This small molecule binds to this protein.
Small molecule (SMILES): CC(=O)C(=O)O

Binding-site contacts:
Ligand atom CA contacts residue HIS210 of chain 1.B at 4.3 Å.
Ligand atom O contacts residue HIS210 of chain 1.B at 4.5 Å.
Ligand atom OXT contacts residue PYR1 of chain 1.T at 3.2 Å (h-bond).
Ligand atom C contacts residue SER218 of chain 1.B at 3.8 Å.
Ligand atom O3 contacts residue HIS298 of chain 1.B at 3.4 Å (h-bond).
Ligand atom CB contacts residue PYR1 of chain 1.T at 3.2 Å.
Ligand atom O contacts residue THR292 of chain 1.B at 3.9 Å.
Ligand atom O3 contacts residue NI1 of chain 1.Q at 2.3 Å (h-bond).
Ligand atom C contacts residue GLU212 of chain 1.B at 4.1 Å.
Ligand atom O3 contacts residue EDO1 of chain 1.CA at 3.7 Å.
Ligand atom CA contacts residue PYR1 of chain 1.T at 3.4 Å.
Ligand atom CA contacts residue TRP230 of chain 1.B at 3.7 Å (hydrophobic).
Ligand atom CA contacts residue HIS298 of chain 1.B at 3.9 Å.
Ligand atom O3 contacts residue PYR1 of chain 1.T at 3.4 Å.
Ligand atom OXT contacts residue TRP230 of chain 1.B at 3.8 Å.
Ligand atom O3 contacts residue PHE207 of chain 1.B at 3.7 Å.
Ligand atom O contacts residue GLU212 of chain 1.B at 3.0 Å (salt-bridge).
Ligand atom OXT contacts residue NI1 of chain 1.Q at 4.1 Å.
Ligand atom CB contacts residue TRP230 of chain 1.B at 3.3 Å (hydrophobic).
Ligand atom OXT contacts residue SER218 of chain 1.B at 4.1 Å.
Ligand atom CB contacts residue ASN220 of chain 1.B at 3.9 Å.
Ligand atom OXT contacts residue ASN220 of chain 1.B at 3.2 Å (h-bond).
Ligand atom CB contacts residue PHE207 of chain 1.B at 3.6 Å (hydrophobic).
Ligand atom OXT contacts residue SER310 of chain 1.B at 3.9 Å.
Ligand atom CB contacts residue LYS228 of chain 1.B at 4.5 Å.
Ligand atom C contacts residue PYR1 of chain 1.T at 3.8 Å.
Ligand atom C contacts residue ASN220 of chain 1.B at 4.2 Å.
Ligand atom CB contacts residue NI1 of chain 1.Q at 4.4 Å.
Ligand atom CA contacts residue NI1 of chain 1.Q at 2.9 Å.
Ligand atom C contacts residue TRP230 of chain 1.B at 3.7 Å (hydrophobic).
Ligand atom C contacts residue NI1 of chain 1.Q at 2.9 Å.
Ligand atom O contacts residue NI1 of chain 1.Q at 2.2 Å (h-bond).
Ligand atom CA contacts residue PHE207 of chain 1.B at 4.1 Å (hydrophobic).
Ligand atom O contacts residue SER218 of chain 1.B at 2.8 Å (h-bond).
Ligand atom O contacts residue TRP230 of chain 1.B at 4.2 Å.
Ligand atom O3 contacts residue GLU212 of chain 1.B at 4.4 Å.
Ligand atom C contacts residue HIS298 of chain 1.B at 4.0 Å.
Ligand atom O3 contacts residue HIS210 of chain 1.B at 3.2 Å (h-bond).
Ligand atom O contacts residue HIS298 of chain 1.B at 3.2 Å (h-bond).

Sequence of chain 1.B:
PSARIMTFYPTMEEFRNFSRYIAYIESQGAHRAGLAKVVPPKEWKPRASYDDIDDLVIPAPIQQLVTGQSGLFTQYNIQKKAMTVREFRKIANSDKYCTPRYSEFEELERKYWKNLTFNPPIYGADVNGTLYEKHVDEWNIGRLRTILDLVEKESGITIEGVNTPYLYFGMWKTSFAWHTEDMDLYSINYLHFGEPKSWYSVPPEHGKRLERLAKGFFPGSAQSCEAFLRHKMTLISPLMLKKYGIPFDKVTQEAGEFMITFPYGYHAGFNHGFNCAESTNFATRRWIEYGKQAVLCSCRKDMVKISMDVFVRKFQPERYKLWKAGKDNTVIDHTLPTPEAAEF